A protein and the small-molecule ligand that binds it are described below.
Small molecule (SMILES): CC[N+](C)(C)c1cccc(O)c1

Binding-site contacts:
Ligand atom C4 contacts residue PHE331 of chain 1.A at 3.8 Å (hydrophobic).
Ligand atom C7 contacts residue GLU199 of chain 1.A at 3.2 Å.
Ligand atom C6 contacts residue TYR121 of chain 1.A at 3.3 Å (hydrophobic).
Ligand atom C5 contacts residue GLY119 of chain 1.A at 3.5 Å.
Ligand atom C1 contacts residue TYR121 of chain 1.A at 4.2 Å (hydrophobic).
Ligand atom C1 contacts residue PHE330 of chain 1.A at 4.4 Å (hydrophobic).
Ligand atom C10 contacts residue HIS440 of chain 1.A at 3.5 Å.
Ligand atom C9 contacts residue TRP84 of chain 1.A at 3.8 Å (hydrophobic).
Ligand atom C5 contacts residue GLY118 of chain 1.A at 3.9 Å.
Ligand atom C4 contacts residue GLY118 of chain 1.A at 4.3 Å.
Ligand atom C10 contacts residue PHE330 of chain 1.A at 3.9 Å (hydrophobic).
Ligand atom C7 contacts residue GLY441 of chain 1.A at 4.2 Å.
Ligand atom C6 contacts residue GLY118 of chain 1.A at 3.9 Å.
Ligand atom O4 contacts residue SER200 of chain 1.A at 3.3 Å.
Ligand atom C2 contacts residue HIS440 of chain 1.A at 4.3 Å.
Ligand atom C3 contacts residue HIS440 of chain 1.A at 3.3 Å.
Ligand atom O4 contacts residue GLY119 of chain 1.A at 4.0 Å.
Ligand atom C9 contacts residue PHE330 of chain 1.A at 4.4 Å (hydrophobic).
Ligand atom C5 contacts residue PHE290 of chain 1.A at 4.2 Å (hydrophobic).
Ligand atom C2 contacts residue GLY118 of chain 1.A at 4.3 Å.
Ligand atom C6 contacts residue GLY119 of chain 1.A at 4.1 Å.
Ligand atom C9 contacts residue HIS440 of chain 1.A at 4.5 Å.
Ligand atom C3 contacts residue SER200 of chain 1.A at 3.7 Å.
Ligand atom C4 contacts residue HIS440 of chain 1.A at 3.3 Å.
Ligand atom C3 contacts residue GLY118 of chain 1.A at 4.3 Å.
Ligand atom C3 contacts residue GLU199 of chain 1.A at 4.4 Å.
Ligand atom C7 contacts residue TRP84 of chain 1.A at 3.9 Å (hydrophobic).
Ligand atom O4 contacts residue PHE331 of chain 1.A at 3.8 Å.
Ligand atom C1 contacts residue GLY118 of chain 1.A at 4.0 Å.
Ligand atom O4 contacts residue PHE288 of chain 1.A at 4.4 Å.
Ligand atom C4 contacts residue SER200 of chain 1.A at 3.8 Å.
Ligand atom N2 contacts residue TRP84 of chain 1.A at 4.1 Å.
Ligand atom C6 contacts residue PHE330 of chain 1.A at 4.5 Å (hydrophobic).
Ligand atom O4 contacts residue HIS440 of chain 1.A at 2.6 Å (h-bond).
Ligand atom C5 contacts residue TYR121 of chain 1.A at 4.2 Å (hydrophobic).
Ligand atom C8 contacts residue TRP84 of chain 1.A at 3.2 Å (hydrophobic).
Ligand atom C4 contacts residue GLY119 of chain 1.A at 3.9 Å.
Ligand atom C5 contacts residue PHE331 of chain 1.A at 3.8 Å (hydrophobic).
Ligand atom C7 contacts residue HIS440 of chain 1.A at 4.5 Å.

Sequence of chain 1.A:
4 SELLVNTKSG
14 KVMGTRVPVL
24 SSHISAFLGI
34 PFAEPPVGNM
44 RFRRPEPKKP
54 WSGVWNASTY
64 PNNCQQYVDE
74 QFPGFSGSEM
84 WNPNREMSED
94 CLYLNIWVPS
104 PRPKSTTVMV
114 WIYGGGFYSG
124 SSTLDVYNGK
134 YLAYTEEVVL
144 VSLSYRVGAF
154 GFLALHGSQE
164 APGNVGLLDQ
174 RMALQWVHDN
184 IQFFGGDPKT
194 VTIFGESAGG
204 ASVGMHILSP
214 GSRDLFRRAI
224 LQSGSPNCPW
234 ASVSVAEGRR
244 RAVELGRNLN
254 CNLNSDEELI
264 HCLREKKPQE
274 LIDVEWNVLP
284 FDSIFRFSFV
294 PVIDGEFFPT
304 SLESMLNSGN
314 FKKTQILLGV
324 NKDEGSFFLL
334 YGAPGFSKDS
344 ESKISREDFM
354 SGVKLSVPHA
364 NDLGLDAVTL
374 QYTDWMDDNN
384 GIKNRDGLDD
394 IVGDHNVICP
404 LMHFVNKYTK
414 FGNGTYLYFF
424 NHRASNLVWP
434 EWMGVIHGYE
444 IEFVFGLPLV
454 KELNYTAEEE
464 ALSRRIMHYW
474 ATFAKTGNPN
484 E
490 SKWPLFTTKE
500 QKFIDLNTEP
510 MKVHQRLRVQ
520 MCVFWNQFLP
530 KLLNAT